Sequence of chain 1.A:
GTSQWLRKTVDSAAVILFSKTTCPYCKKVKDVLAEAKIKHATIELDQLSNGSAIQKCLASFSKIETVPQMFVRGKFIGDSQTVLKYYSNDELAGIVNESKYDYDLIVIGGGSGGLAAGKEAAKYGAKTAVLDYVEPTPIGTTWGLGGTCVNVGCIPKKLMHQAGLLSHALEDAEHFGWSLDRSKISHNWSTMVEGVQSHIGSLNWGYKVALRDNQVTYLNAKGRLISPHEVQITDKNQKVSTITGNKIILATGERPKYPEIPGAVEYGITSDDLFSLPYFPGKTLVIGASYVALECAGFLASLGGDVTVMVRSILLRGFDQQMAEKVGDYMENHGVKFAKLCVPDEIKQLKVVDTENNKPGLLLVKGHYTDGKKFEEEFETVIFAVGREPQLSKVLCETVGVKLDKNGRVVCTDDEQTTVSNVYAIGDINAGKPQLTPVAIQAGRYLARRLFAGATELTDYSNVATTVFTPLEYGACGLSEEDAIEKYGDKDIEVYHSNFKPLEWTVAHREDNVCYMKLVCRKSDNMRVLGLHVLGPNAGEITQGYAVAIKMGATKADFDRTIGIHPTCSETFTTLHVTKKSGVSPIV

A protein and the small-molecule ligand that binds it are described below.
Small molecule (SMILES): COCc1nnc(N)s1

Binding-site contacts:
Ligand atom N2 contacts residue TYR139 of chain 1.A at 4.0 Å.
Ligand atom O contacts residue TYR139 of chain 1.A at 3.7 Å.
Ligand atom N contacts residue TYR139 of chain 1.A at 3.9 Å.
Ligand atom C3 contacts residue ASN226 of chain 1.A at 3.5 Å.
Ligand atom N contacts residue LYS242 of chain 1.A at 3.8 Å.
Ligand atom N contacts residue ALA227 of chain 1.A at 4.0 Å.
Ligand atom C1 contacts residue THR240 of chain 1.A at 4.0 Å.
Ligand atom N1 contacts residue ALA227 of chain 1.A at 3.6 Å.
Ligand atom N1 contacts residue LYS242 of chain 1.A at 3.7 Å.
Ligand atom N1 contacts residue THR240 of chain 1.A at 3.7 Å.
Ligand atom O contacts residue LYS228 of chain 1.A at 4.4 Å.
Ligand atom C1 contacts residue TYR139 of chain 1.A at 4.5 Å (hydrophobic).
Ligand atom N2 contacts residue ASN226 of chain 1.A at 3.2 Å (h-bond).
Ligand atom N1 contacts residue LYS228 of chain 1.A at 4.0 Å.
Ligand atom N contacts residue ASN226 of chain 1.A at 4.1 Å.
Ligand atom N1 contacts residue TYR139 of chain 1.A at 3.6 Å.
Ligand atom C3 contacts residue LYS242 of chain 1.A at 3.7 Å.
Ligand atom S contacts residue TYR139 of chain 1.A at 3.5 Å.
Ligand atom N contacts residue ASP241 of chain 1.A at 3.3 Å (salt-bridge).
Ligand atom C contacts residue TYR139 of chain 1.A at 4.3 Å (hydrophobic).
Ligand atom C2 contacts residue GLN244 of chain 1.A at 4.4 Å.
Ligand atom C3 contacts residue TYR139 of chain 1.A at 3.5 Å (hydrophobic).
Ligand atom N contacts residue LYS228 of chain 1.A at 3.7 Å.
Ligand atom C2 contacts residue LYS242 of chain 1.A at 4.0 Å.
Ligand atom N contacts residue THR240 of chain 1.A at 2.9 Å (h-bond).
Ligand atom C2 contacts residue THR240 of chain 1.A at 3.8 Å.
Ligand atom C contacts residue GLN244 of chain 1.A at 4.4 Å.
Ligand atom O contacts residue GLN244 of chain 1.A at 4.4 Å.
Ligand atom N2 contacts residue LYS242 of chain 1.A at 3.6 Å.
Ligand atom C1 contacts residue GLN244 of chain 1.A at 3.5 Å.
Ligand atom S contacts residue LYS242 of chain 1.A at 3.7 Å.
Ligand atom N1 contacts residue ASN226 of chain 1.A at 2.9 Å (h-bond).
Ligand atom C1 contacts residue ASP241 of chain 1.A at 3.2 Å.
Ligand atom C2 contacts residue ASP241 of chain 1.A at 3.1 Å.
Ligand atom C contacts residue LYS228 of chain 1.A at 3.9 Å.
Ligand atom N1 contacts residue ASP241 of chain 1.A at 3.9 Å.
Ligand atom C3 contacts residue ASP241 of chain 1.A at 4.4 Å.
Ligand atom S contacts residue ASP241 of chain 1.A at 4.1 Å.
Ligand atom C2 contacts residue TYR139 of chain 1.A at 3.8 Å (hydrophobic).